Binding-site contacts:
Ligand atom S contacts residue THR154 of chain 2.A at 3.8 Å.
Ligand atom C3 contacts residue ASP76 of chain 2.A at 4.0 Å.
Ligand atom C2 contacts residue TYR73 of chain 2.A at 4.3 Å (hydrophobic).
Ligand atom O2 contacts residue ARG153 of chain 2.A at 3.4 Å (salt-bridge).
Ligand atom O2 contacts residue ASP76 of chain 2.A at 4.4 Å.
Ligand atom O1 contacts residue SER75 of chain 2.A at 4.4 Å.
Ligand atom O2 contacts residue PRO152 of chain 2.A at 3.7 Å.
Ligand atom O2 contacts residue ALA10 of chain 2.A at 4.1 Å.
Ligand atom O3 contacts residue ARG153 of chain 2.A at 3.9 Å.
Ligand atom O1 contacts residue TYR73 of chain 2.A at 3.9 Å.
Ligand atom C6 contacts residue ASP76 of chain 2.A at 3.6 Å.
Ligand atom O3 contacts residue SER75 of chain 2.A at 3.5 Å.
Ligand atom C1 contacts residue SER75 of chain 2.A at 4.4 Å.
Ligand atom C6 contacts residue ARG153 of chain 2.A at 3.8 Å.
Ligand atom O1 contacts residue ASP76 of chain 2.A at 4.4 Å.
Ligand atom O2 contacts residue THR154 of chain 2.A at 2.6 Å (h-bond).
Ligand atom C2 contacts residue ASP76 of chain 2.A at 3.4 Å.
Ligand atom S contacts residue PRO152 of chain 2.A at 4.1 Å.
Ligand atom C3 contacts residue VAL74 of chain 2.A at 3.8 Å (hydrophobic).
Ligand atom O3 contacts residue ASP76 of chain 2.A at 2.6 Å (salt-bridge).
Ligand atom C2 contacts residue SER75 of chain 2.A at 3.9 Å.
Ligand atom S contacts residue SER75 of chain 2.A at 4.4 Å.
Ligand atom O3 contacts residue PRO152 of chain 2.A at 3.6 Å.
Ligand atom S contacts residue ASP76 of chain 2.A at 3.6 Å.
Ligand atom C1 contacts residue ASP76 of chain 2.A at 3.5 Å.
Ligand atom C5 contacts residue ASP76 of chain 2.A at 3.7 Å.
Ligand atom C1 contacts residue THR154 of chain 2.A at 4.2 Å.
Ligand atom C2 contacts residue VAL74 of chain 2.A at 3.7 Å (hydrophobic).
Ligand atom S contacts residue ARG153 of chain 2.A at 4.2 Å.
Ligand atom C5 contacts residue ARG153 of chain 2.A at 4.5 Å.
Ligand atom C6 contacts residue THR154 of chain 2.A at 4.0 Å.
Ligand atom O1 contacts residue PRO152 of chain 2.A at 4.5 Å.
Ligand atom O1 contacts residue ALA10 of chain 2.A at 3.3 Å.
Ligand atom S contacts residue ALA10 of chain 2.A at 4.3 Å.
Ligand atom O1 contacts residue THR154 of chain 2.A at 4.1 Å.
Ligand atom C4 contacts residue ASP76 of chain 2.A at 3.9 Å.

Sequence of chain 2.A:
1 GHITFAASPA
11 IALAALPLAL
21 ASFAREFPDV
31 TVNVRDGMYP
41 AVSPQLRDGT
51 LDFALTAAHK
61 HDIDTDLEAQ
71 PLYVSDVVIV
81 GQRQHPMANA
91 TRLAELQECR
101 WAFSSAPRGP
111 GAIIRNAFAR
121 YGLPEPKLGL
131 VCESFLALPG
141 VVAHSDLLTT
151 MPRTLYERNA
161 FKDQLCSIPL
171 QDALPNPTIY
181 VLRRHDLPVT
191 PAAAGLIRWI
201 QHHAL

This small molecule binds to this protein.
Small molecule (SMILES): Cc1ccc(S(=O)(=O)O)cc1